Binding-site contacts:
Ligand atom N1 contacts residue GLY215 of chain 3.A at 3.6 Å.
Ligand atom O1A contacts residue LYS13 of chain 3.A at 2.5 Å (salt-bridge).
Ligand atom N1 contacts residue GLU265 of chain 3.A at 3.8 Å.
Ligand atom O1A contacts residue GLY261 of chain 3.A at 3.6 Å.
Ligand atom N7 contacts residue GLY261 of chain 3.A at 3.4 Å.
Ligand atom N3B contacts residue GLY10 of chain 3.A at 3.5 Å.
Ligand atom C5' contacts residue GLY131 of chain 3.A at 3.8 Å.
Ligand atom O2B contacts residue GLY10 of chain 3.A at 3.4 Å.
Ligand atom N6 contacts residue GLU265 of chain 3.A at 2.7 Å (salt-bridge).
Ligand atom C6 contacts residue VAL262 of chain 3.A at 3.7 Å (hydrophobic).
Ligand atom PB contacts residue THR132 of chain 3.A at 3.6 Å.
Ligand atom C6 contacts residue SER219 of chain 3.A at 3.8 Å.
Ligand atom C2 contacts residue VAL262 of chain 3.A at 3.6 Å (hydrophobic).
Ligand atom O4' contacts residue GLY181 of chain 3.A at 3.4 Å.
Ligand atom C2 contacts residue GLY215 of chain 3.A at 3.0 Å.
Ligand atom O2B contacts residue LYS13 of chain 3.A at 2.8 Å (salt-bridge).
Ligand atom C6 contacts residue GLU265 of chain 3.A at 3.7 Å.
Ligand atom O5' contacts residue THR132 of chain 3.A at 3.2 Å (h-bond).
Ligand atom N1 contacts residue VAL262 of chain 3.A at 3.6 Å.
Ligand atom N7 contacts residue VAL262 of chain 3.A at 3.7 Å.
Ligand atom O2B contacts residue THR132 of chain 3.A at 3.6 Å (h-bond).
Ligand atom O2B contacts residue GLY11 of chain 3.A at 3.4 Å (h-bond).
Ligand atom O3' contacts residue ARG182 of chain 3.A at 3.4 Å (salt-bridge).
Ligand atom N6 contacts residue GLY261 of chain 3.A at 3.6 Å.
Ligand atom O1B contacts residue THR132 of chain 3.A at 2.7 Å (h-bond).
Ligand atom O2A contacts residue GLY131 of chain 3.A at 3.5 Å.
Ligand atom O2A contacts residue GLY261 of chain 3.A at 2.9 Å (h-bond).
Ligand atom N1 contacts residue SER219 of chain 3.A at 2.6 Å (h-bond).
Ligand atom C4' contacts residue GLY131 of chain 3.A at 3.5 Å.
Ligand atom C5 contacts residue VAL262 of chain 3.A at 3.8 Å (hydrophobic).
Ligand atom O3' contacts residue GLY181 of chain 3.A at 3.4 Å.
Ligand atom O2' contacts residue GLY215 of chain 3.A at 3.4 Å.
Ligand atom N3 contacts residue GLY215 of chain 3.A at 3.4 Å.
Ligand atom C5' contacts residue THR132 of chain 3.A at 3.6 Å.
Ligand atom O2B contacts residue THR12 of chain 3.A at 2.8 Å (h-bond).
Ligand atom C1' contacts residue GLY181 of chain 3.A at 3.8 Å.
Ligand atom C4' contacts residue THR132 of chain 3.A at 3.7 Å.
Ligand atom O3A contacts residue LYS13 of chain 3.A at 3.6 Å.
Ligand atom C2 contacts residue SER219 of chain 3.A at 3.1 Å.
Ligand atom O5' contacts residue GLY131 of chain 3.A at 3.0 Å.

Sequence of chain 3.A:
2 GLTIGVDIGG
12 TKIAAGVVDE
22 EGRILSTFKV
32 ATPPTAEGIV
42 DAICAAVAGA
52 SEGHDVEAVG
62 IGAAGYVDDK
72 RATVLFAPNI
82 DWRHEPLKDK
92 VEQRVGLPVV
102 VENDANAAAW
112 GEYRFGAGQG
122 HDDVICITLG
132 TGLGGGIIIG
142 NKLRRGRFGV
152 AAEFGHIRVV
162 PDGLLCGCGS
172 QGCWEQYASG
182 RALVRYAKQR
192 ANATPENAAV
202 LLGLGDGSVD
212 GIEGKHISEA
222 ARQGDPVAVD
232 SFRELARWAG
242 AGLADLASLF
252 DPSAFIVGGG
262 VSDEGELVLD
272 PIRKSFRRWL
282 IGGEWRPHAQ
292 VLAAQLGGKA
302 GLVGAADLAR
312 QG

The small molecule below binds the protein below.
Small molecule (SMILES): Nc1ncnc2c1ncn2[C@@H]1O[C@H](CO[P](=O)(O)O[P](=O)(O)NP(=O)(O)O)[C@@H](O)[C@H]1O